Binding-site contacts:
Ligand atom C7 contacts residue ASN69 of chain 1.B at 3.3 Å.
Ligand atom C5 contacts residue ASN69 of chain 1.B at 3.7 Å.
Ligand atom N2 contacts residue VAL333 of chain 1.B at 4.4 Å.
Ligand atom C3 contacts residue ASN69 of chain 1.B at 3.8 Å.
Ligand atom O7 contacts residue ASN69 of chain 1.B at 3.4 Å (h-bond).
Ligand atom O5 contacts residue ASN69 of chain 1.B at 2.4 Å (h-bond).
Ligand atom C2 contacts residue ASN69 of chain 1.B at 2.4 Å.
Ligand atom C8 contacts residue VAL333 of chain 1.B at 3.9 Å (hydrophobic).
Ligand atom C8 contacts residue ASN69 of chain 1.B at 4.5 Å.
Ligand atom C4 contacts residue ASN69 of chain 1.B at 4.2 Å.
Ligand atom C7 contacts residue VAL333 of chain 1.B at 4.4 Å (hydrophobic).
Ligand atom C1 contacts residue ASN69 of chain 1.B at 1.4 Å.
Ligand atom N2 contacts residue ASN69 of chain 1.B at 2.9 Å (h-bond).

A small-molecule ligand and the protein it binds are described below.
Small molecule (SMILES): CC(=O)N[C@@H]1[C@@H](O)[C@H](O)[C@@H](CO)O[C@H]1O

Sequence of chain 1.B:
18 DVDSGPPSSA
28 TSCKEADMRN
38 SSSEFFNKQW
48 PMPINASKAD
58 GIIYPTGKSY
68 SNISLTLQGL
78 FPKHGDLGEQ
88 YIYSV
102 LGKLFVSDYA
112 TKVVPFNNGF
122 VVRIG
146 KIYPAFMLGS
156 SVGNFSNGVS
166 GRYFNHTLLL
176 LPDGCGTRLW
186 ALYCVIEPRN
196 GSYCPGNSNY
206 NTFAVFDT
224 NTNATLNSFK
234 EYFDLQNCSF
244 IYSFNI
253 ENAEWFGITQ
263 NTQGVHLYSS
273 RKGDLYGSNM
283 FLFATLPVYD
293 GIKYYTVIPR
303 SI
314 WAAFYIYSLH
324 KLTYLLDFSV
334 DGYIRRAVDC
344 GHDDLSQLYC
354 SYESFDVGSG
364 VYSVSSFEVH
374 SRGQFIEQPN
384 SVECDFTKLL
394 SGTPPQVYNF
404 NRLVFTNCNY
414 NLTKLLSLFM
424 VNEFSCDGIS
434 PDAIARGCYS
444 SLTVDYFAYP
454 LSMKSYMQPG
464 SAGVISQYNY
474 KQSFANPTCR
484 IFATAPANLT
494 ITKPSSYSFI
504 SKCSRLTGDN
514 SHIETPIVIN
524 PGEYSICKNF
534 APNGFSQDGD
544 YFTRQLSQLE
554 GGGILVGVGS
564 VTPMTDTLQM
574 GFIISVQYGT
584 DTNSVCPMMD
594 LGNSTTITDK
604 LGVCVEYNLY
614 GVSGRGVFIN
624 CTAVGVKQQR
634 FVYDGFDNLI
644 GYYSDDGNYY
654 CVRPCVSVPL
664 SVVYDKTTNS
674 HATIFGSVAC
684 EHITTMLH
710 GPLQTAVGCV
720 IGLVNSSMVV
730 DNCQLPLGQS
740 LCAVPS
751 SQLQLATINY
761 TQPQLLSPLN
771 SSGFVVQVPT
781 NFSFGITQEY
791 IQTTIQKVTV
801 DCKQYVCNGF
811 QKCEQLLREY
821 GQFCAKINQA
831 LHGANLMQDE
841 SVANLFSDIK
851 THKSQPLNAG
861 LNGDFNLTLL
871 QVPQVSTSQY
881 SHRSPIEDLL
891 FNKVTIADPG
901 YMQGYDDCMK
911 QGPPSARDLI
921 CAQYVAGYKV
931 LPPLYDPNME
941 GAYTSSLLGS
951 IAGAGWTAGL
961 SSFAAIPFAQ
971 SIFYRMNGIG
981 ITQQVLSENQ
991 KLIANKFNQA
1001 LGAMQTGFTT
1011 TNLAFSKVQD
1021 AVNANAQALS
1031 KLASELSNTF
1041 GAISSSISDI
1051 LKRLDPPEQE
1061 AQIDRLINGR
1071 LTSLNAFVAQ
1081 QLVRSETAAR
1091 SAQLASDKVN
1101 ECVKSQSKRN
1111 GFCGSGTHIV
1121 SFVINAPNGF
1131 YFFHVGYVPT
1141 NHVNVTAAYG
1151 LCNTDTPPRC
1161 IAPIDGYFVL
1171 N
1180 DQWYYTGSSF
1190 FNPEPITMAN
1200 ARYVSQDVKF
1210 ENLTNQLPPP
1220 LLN